Sequence of chain 1.A:
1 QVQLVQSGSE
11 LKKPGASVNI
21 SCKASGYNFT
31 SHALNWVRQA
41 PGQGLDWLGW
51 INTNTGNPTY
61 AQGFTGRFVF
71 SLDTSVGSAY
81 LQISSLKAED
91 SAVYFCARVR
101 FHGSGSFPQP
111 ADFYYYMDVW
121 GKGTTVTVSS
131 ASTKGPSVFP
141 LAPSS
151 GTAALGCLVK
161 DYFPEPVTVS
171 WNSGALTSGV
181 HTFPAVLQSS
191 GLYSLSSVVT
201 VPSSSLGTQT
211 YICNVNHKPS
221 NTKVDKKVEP

The protein below binds the small molecule below.
Small molecule (SMILES): CC(=O)N[C@@H]1[C@@H](O)[C@H](O)[C@@H](CO)O[C@H]1O

Binding-site contacts:
Ligand atom O5 contacts residue ASN28 of chain 1.A at 2.3 Å (h-bond).
Ligand atom C3 contacts residue ASN28 of chain 1.A at 3.7 Å.
Ligand atom C1 contacts residue ASN28 of chain 1.A at 1.4 Å.
Ligand atom C7 contacts residue ASN28 of chain 1.A at 3.5 Å.
Ligand atom C8 contacts residue ASN28 of chain 1.A at 4.3 Å.
Ligand atom N2 contacts residue ASN28 of chain 1.A at 2.9 Å (h-bond).
Ligand atom C1 contacts residue THR30 of chain 1.A at 3.9 Å.
Ligand atom C5 contacts residue ASN28 of chain 1.A at 3.5 Å.
Ligand atom C4 contacts residue ASN28 of chain 1.A at 4.2 Å.
Ligand atom O5 contacts residue THR30 of chain 1.A at 4.5 Å.
Ligand atom C2 contacts residue ASN28 of chain 1.A at 2.5 Å.
Ligand atom O7 contacts residue ASN28 of chain 1.A at 3.7 Å.